Binding-site contacts:
Ligand atom PG contacts residue MG1 of chain 1.I at 3.6 Å.
Ligand atom O2B contacts residue GLY248 of chain 1.A at 3.2 Å.
Ligand atom O4' contacts residue ALA409 of chain 1.A at 3.5 Å.
Ligand atom N7 contacts residue GLY250 of chain 1.A at 3.4 Å (h-bond).
Ligand atom N3 contacts residue HIS384 of chain 1.A at 3.7 Å.
Ligand atom N6 contacts residue ILE206 of chain 1.A at 3.4 Å.
Ligand atom N7 contacts residue THR249 of chain 1.A at 3.5 Å.
Ligand atom O2A contacts residue GLY250 of chain 1.A at 2.4 Å.
Ligand atom O2B contacts residue GLY250 of chain 1.A at 2.5 Å (h-bond).
Ligand atom O1B contacts residue THR252 of chain 1.A at 3.0 Å (h-bond).
Ligand atom C5' contacts residue ALA409 of chain 1.A at 3.6 Å (hydrophobic).
Ligand atom O3G contacts residue MG1 of chain 1.I at 2.5 Å.
Ligand atom N7 contacts residue GLY408 of chain 1.A at 3.5 Å.
Ligand atom C8 contacts residue GLY408 of chain 1.A at 3.6 Å.
Ligand atom O1B contacts residue LYS251 of chain 1.A at 3.7 Å.
Ligand atom C6 contacts residue ILE206 of chain 1.A at 3.5 Å (hydrophobic).
Ligand atom O2G contacts residue PRO247 of chain 1.A at 3.5 Å.
Ligand atom O2A contacts residue LYS251 of chain 1.A at 3.5 Å (salt-bridge).
Ligand atom C8 contacts residue GLY248 of chain 1.A at 3.6 Å.
Ligand atom N1 contacts residue GLY207 of chain 1.A at 3.2 Å (h-bond).
Ligand atom O2G contacts residue ARG359 of chain 1.F at 3.2 Å.
Ligand atom S1G contacts residue LYS251 of chain 1.A at 3.5 Å (salt-bridge).
Ligand atom O1B contacts residue MG1 of chain 1.I at 2.9 Å.
Ligand atom O2A contacts residue THR249 of chain 1.A at 3.7 Å.
Ligand atom O2G contacts residue GLY248 of chain 1.A at 3.5 Å (h-bond).
Ligand atom O3B contacts residue GLY248 of chain 1.A at 2.5 Å (h-bond).
Ligand atom O3B contacts residue LYS251 of chain 1.A at 3.7 Å.
Ligand atom O3B contacts residue PRO247 of chain 1.A at 3.5 Å.
Ligand atom S1G contacts residue ASN348 of chain 1.A at 3.1 Å (h-bond).
Ligand atom O1A contacts residue LEU253 of chain 1.A at 3.5 Å (h-bond).
Ligand atom O4' contacts residue GLY408 of chain 1.A at 3.7 Å.
Ligand atom PG contacts residue GLY248 of chain 1.A at 3.6 Å.
Ligand atom O2B contacts residue LYS251 of chain 1.A at 3.0 Å (salt-bridge).
Ligand atom C8 contacts residue GLY250 of chain 1.A at 3.7 Å.
Ligand atom C6 contacts residue GLY207 of chain 1.A at 3.4 Å.
Ligand atom O2B contacts residue THR249 of chain 1.A at 2.8 Å (h-bond).
Ligand atom C2 contacts residue ASP205 of chain 1.A at 3.2 Å.
Ligand atom O1A contacts residue THR252 of chain 1.A at 3.3 Å.
Ligand atom N6 contacts residue GLY207 of chain 1.A at 2.8 Å (h-bond).
Ligand atom PB contacts residue GLY248 of chain 1.A at 3.6 Å.

Sequence of chain 1.A:
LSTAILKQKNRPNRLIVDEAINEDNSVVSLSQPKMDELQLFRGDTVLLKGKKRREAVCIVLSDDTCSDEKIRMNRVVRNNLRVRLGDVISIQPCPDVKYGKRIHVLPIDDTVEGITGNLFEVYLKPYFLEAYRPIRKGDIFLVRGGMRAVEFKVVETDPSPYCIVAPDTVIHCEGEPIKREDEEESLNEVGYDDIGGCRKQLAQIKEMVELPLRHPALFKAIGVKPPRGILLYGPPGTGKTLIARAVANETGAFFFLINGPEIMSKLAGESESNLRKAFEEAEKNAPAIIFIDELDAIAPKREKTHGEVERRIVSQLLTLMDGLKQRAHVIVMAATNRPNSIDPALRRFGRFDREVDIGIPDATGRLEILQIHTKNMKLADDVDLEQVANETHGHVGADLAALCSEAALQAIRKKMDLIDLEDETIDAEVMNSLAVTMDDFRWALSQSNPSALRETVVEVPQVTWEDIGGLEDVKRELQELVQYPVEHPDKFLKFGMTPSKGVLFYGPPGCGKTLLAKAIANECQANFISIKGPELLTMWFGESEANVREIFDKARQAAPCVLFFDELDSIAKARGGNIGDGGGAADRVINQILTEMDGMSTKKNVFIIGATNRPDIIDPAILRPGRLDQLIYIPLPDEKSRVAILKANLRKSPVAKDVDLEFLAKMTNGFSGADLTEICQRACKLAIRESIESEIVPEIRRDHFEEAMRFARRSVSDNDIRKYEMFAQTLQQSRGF

Sequence of chain 1.F:
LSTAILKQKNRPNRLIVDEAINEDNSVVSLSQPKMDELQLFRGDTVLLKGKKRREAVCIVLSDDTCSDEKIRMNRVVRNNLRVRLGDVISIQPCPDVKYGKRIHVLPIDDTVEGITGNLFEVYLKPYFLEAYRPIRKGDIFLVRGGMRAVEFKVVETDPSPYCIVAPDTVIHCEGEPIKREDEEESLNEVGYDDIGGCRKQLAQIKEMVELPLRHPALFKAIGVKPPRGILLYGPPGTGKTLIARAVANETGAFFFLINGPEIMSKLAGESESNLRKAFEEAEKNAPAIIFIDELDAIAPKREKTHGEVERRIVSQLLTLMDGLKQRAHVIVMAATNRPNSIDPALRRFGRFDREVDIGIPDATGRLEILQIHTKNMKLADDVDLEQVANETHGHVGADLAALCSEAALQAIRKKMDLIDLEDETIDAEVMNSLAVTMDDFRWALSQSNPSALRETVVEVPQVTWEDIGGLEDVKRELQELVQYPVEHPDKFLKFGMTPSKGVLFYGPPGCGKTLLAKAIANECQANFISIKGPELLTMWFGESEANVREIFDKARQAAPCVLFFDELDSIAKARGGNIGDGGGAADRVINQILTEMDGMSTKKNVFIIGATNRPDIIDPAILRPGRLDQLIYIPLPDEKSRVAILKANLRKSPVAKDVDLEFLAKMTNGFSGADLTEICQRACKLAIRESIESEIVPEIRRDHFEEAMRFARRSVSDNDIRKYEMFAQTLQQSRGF

The protein below binds the small molecule below.
Small molecule (SMILES): Nc1ncnc2c1ncn2[C@@H]1O[C@H](COP(=O)(O)OP(=O)(O)OP(O)(O)=S)[C@@H](O)[C@H]1O